Sequence of chain 7.C:
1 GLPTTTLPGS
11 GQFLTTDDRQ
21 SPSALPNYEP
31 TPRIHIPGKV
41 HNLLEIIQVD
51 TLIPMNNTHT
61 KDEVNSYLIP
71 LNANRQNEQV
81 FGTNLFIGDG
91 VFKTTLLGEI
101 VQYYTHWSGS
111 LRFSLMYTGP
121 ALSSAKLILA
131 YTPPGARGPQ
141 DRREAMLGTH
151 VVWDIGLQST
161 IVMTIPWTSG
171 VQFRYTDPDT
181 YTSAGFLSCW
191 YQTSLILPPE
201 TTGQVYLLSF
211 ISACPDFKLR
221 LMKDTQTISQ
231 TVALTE

Sequence of chain 7.A:
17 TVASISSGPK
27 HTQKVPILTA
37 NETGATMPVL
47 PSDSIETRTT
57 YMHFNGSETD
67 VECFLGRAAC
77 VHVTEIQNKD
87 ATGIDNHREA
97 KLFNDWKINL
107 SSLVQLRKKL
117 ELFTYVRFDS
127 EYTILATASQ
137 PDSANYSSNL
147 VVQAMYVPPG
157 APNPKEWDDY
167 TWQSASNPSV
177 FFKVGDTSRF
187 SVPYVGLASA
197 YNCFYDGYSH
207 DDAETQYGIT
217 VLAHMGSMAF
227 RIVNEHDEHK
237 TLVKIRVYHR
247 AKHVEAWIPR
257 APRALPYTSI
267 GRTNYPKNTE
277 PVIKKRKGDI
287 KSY

Binding-site contacts:
Ligand atom C2A contacts residue TYR152 of chain 7.A at 3.6 Å (hydrophobic).
Ligand atom O1B contacts residue TYR128 of chain 7.A at 3.4 Å (h-bond).
Ligand atom C1C contacts residue TYR128 of chain 7.A at 3.9 Å (hydrophobic).
Ligand atom C6B contacts residue TYR128 of chain 7.A at 3.3 Å (hydrophobic).
Ligand atom C2C contacts residue TYR197 of chain 7.A at 3.7 Å (hydrophobic).
Ligand atom C5 contacts residue MET221 of chain 7.A at 3.6 Å (hydrophobic).
Ligand atom N3A contacts residue PHE186 of chain 7.A at 4.0 Å.
Ligand atom C4 contacts residue LEU106 of chain 7.A at 3.5 Å (hydrophobic).
Ligand atom N3A contacts residue ALA24 of chain 7.C at 3.8 Å.
Ligand atom C1B contacts residue VAL188 of chain 7.A at 3.8 Å (hydrophobic).
Ligand atom C3B contacts residue TYR152 of chain 7.A at 3.7 Å (hydrophobic).
Ligand atom C2B contacts residue VAL188 of chain 7.A at 3.5 Å (hydrophobic).
Ligand atom C1B contacts residue ILE104 of chain 7.A at 4.0 Å (hydrophobic).
Ligand atom C2A contacts residue PHE186 of chain 7.A at 3.3 Å (hydrophobic).
Ligand atom C5A contacts residue VAL176 of chain 7.A at 3.6 Å (hydrophobic).
Ligand atom C6B contacts residue ILE104 of chain 7.A at 3.6 Å (hydrophobic).
Ligand atom C5B contacts residue TYR128 of chain 7.A at 4.0 Å (hydrophobic).
Ligand atom C5B contacts residue MET224 of chain 7.A at 3.8 Å (hydrophobic).
Ligand atom C5C contacts residue VAL188 of chain 7.A at 4.1 Å (hydrophobic).
Ligand atom C5C contacts residue VAL191 of chain 7.A at 3.8 Å (hydrophobic).
Ligand atom N3A contacts residue PRO174 of chain 7.A at 3.7 Å.
Ligand atom C5A contacts residue PHE186 of chain 7.A at 3.5 Å (hydrophobic).
Ligand atom C3C contacts residue TYR128 of chain 7.A at 3.4 Å (hydrophobic).
Ligand atom C5A contacts residue ALA150 of chain 7.A at 4.0 Å (hydrophobic).
Ligand atom N3A contacts residue TYR152 of chain 7.A at 3.5 Å.
Ligand atom C1C contacts residue LEU106 of chain 7.A at 4.0 Å (hydrophobic).
Ligand atom C5B contacts residue PHE186 of chain 7.A at 3.9 Å (hydrophobic).
Ligand atom O1 contacts residue MET221 of chain 7.A at 2.5 Å (h-bond).
Ligand atom O1B contacts residue ILE104 of chain 7.A at 3.9 Å.
Ligand atom O1A contacts residue PHE186 of chain 7.A at 3.0 Å.
Ligand atom C4B contacts residue PHE186 of chain 7.A at 3.6 Å (hydrophobic).
Ligand atom C4C contacts residue VAL188 of chain 7.A at 3.7 Å (hydrophobic).
Ligand atom C3B contacts residue VAL188 of chain 7.A at 3.8 Å (hydrophobic).
Ligand atom N2 contacts residue MET221 of chain 7.A at 3.4 Å (h-bond).
Ligand atom C1C contacts residue MET221 of chain 7.A at 4.0 Å (hydrophobic).
Ligand atom C4A contacts residue PRO174 of chain 7.A at 3.1 Å (hydrophobic).
Ligand atom C4B contacts residue TYR152 of chain 7.A at 3.8 Å (hydrophobic).
Ligand atom C1B contacts residue TYR128 of chain 7.A at 3.6 Å (hydrophobic).
Ligand atom C2C contacts residue MET221 of chain 7.A at 4.0 Å (hydrophobic).
Ligand atom C4C contacts residue VAL191 of chain 7.A at 3.0 Å (hydrophobic).

The protein below binds the small molecule below.
Small molecule (SMILES): Cc1cc(CCCCCOc2ccc(C3=NCCO3)cc2)on1